Sequence of chain 17.Q:
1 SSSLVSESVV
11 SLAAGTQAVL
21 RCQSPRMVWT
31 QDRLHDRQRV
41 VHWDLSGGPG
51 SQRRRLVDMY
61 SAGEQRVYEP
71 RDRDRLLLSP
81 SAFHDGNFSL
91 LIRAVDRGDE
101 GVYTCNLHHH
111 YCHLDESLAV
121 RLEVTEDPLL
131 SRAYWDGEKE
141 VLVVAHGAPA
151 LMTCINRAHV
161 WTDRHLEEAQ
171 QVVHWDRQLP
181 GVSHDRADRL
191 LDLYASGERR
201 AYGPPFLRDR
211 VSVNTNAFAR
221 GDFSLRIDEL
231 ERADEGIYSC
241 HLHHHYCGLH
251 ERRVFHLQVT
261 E

Binding-site contacts:
Ligand atom C1 contacts residue SER89 of chain 17.Q at 4.5 Å.
Ligand atom O5 contacts residue SER89 of chain 17.Q at 4.1 Å.
Ligand atom C4 contacts residue ASN87 of chain 17.Q at 4.2 Å.
Ligand atom C5 contacts residue ASN87 of chain 17.Q at 3.7 Å.
Ligand atom C2 contacts residue ASN87 of chain 17.Q at 2.4 Å.
Ligand atom O7 contacts residue ASN87 of chain 17.Q at 3.9 Å.
Ligand atom C3 contacts residue ASN87 of chain 17.Q at 3.7 Å.
Ligand atom C5 contacts residue LEU151 of chain 17.Q at 4.1 Å (hydrophobic).
Ligand atom O4 contacts residue LEU151 of chain 17.Q at 3.7 Å.
Ligand atom O7 contacts residue ASP85 of chain 17.Q at 4.3 Å.
Ligand atom N2 contacts residue ASN87 of chain 17.Q at 2.9 Å (h-bond).
Ligand atom O5 contacts residue ASN87 of chain 17.Q at 2.3 Å (h-bond).
Ligand atom C6 contacts residue LEU151 of chain 17.Q at 3.8 Å (hydrophobic).
Ligand atom C4 contacts residue LEU151 of chain 17.Q at 4.4 Å (hydrophobic).
Ligand atom C5 contacts residue SER89 of chain 17.Q at 4.3 Å.
Ligand atom C7 contacts residue ASN87 of chain 17.Q at 3.6 Å.
Ligand atom O6 contacts residue LEU151 of chain 17.Q at 3.4 Å.
Ligand atom C1 contacts residue ASN87 of chain 17.Q at 1.4 Å.
Ligand atom O5 contacts residue SER79 of chain 17.Q at 4.4 Å.

The small molecule below binds the protein below.
Small molecule (SMILES): CC(=O)N[C@@H]1[C@@H](O)[C@H](O)[C@@H](CO)O[C@H]1O